Sequence of chain 1.A:
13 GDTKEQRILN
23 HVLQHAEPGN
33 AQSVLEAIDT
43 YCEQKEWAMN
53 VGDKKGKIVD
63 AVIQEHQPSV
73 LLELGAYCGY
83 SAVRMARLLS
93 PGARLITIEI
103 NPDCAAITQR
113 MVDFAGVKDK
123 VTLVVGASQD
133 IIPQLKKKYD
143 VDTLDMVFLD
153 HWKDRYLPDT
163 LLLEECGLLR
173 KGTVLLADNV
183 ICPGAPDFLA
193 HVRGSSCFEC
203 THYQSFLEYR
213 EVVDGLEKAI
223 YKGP

Binding-site contacts:
Ligand atom O3 contacts residue HIS153 of chain 1.A at 3.6 Å.
Ligand atom O6 contacts residue LEU209 of chain 1.A at 3.7 Å.
Ligand atom O3 contacts residue LYS155 of chain 1.A at 3.1 Å (salt-bridge).
Ligand atom C2 contacts residue LYS155 of chain 1.A at 3.5 Å.
Ligand atom O2 contacts residue ASN181 of chain 1.A at 2.9 Å (h-bond).
Ligand atom C6 contacts residue ASN181 of chain 1.A at 3.5 Å.
Ligand atom O4 contacts residue LYS155 of chain 1.A at 3.8 Å.
Ligand atom C1 contacts residue GLU210 of chain 1.A at 3.1 Å.
Ligand atom C3 contacts residue LYS155 of chain 1.A at 3.6 Å.
Ligand atom O5 contacts residue PRO185 of chain 1.A at 3.5 Å.
Ligand atom N2 contacts residue TRP49 of chain 1.A at 3.6 Å.
Ligand atom C6 contacts residue GLU210 of chain 1.A at 3.3 Å.
Ligand atom N2 contacts residue PRO185 of chain 1.A at 3.4 Å.
Ligand atom N1 contacts residue MET51 of chain 1.A at 3.7 Å.
Ligand atom C4 contacts residue PRO185 of chain 1.A at 3.8 Å (hydrophobic).
Ligand atom O3 contacts residue ASP152 of chain 1.A at 3.8 Å.
Ligand atom O2 contacts residue MG1 of chain 1.D at 2.1 Å.
Ligand atom O2 contacts residue LYS155 of chain 1.A at 2.9 Å (salt-bridge).
Ligand atom C5 contacts residue TRP49 of chain 1.A at 3.9 Å (hydrophobic).
Ligand atom O1 contacts residue MG1 of chain 1.D at 2.1 Å.
Ligand atom O2 contacts residue SFG1 of chain 1.E at 2.8 Å (h-bond).
Ligand atom O6 contacts residue PRO185 of chain 1.A at 3.8 Å.
Ligand atom N1 contacts residue SFG1 of chain 1.E at 3.8 Å.
Ligand atom O3 contacts residue TRP154 of chain 1.A at 3.6 Å.
Ligand atom O4 contacts residue TRP154 of chain 1.A at 3.4 Å.
Ligand atom C2 contacts residue ASN181 of chain 1.A at 3.2 Å.
Ligand atom C2 contacts residue MG1 of chain 1.D at 2.9 Å.
Ligand atom C2 contacts residue MET51 of chain 1.A at 3.9 Å (hydrophobic).
Ligand atom C2 contacts residue SFG1 of chain 1.E at 3.6 Å.
Ligand atom N1 contacts residue LYS155 of chain 1.A at 3.4 Å.
Ligand atom O3 contacts residue SFG1 of chain 1.E at 2.9 Å (h-bond).
Ligand atom O1 contacts residue ASP180 of chain 1.A at 3.3 Å (salt-bridge).
Ligand atom O2 contacts residue ASP152 of chain 1.A at 2.9 Å (salt-bridge).
Ligand atom O1 contacts residue ASN181 of chain 1.A at 2.8 Å (h-bond).
Ligand atom O6 contacts residue TRP49 of chain 1.A at 3.5 Å.
Ligand atom C5 contacts residue PRO185 of chain 1.A at 3.7 Å (hydrophobic).
Ligand atom O1 contacts residue GLU210 of chain 1.A at 2.4 Å (salt-bridge).
Ligand atom C1 contacts residue MG1 of chain 1.D at 2.9 Å.
Ligand atom O3 contacts residue MET51 of chain 1.A at 3.7 Å.
Ligand atom C1 contacts residue ASN181 of chain 1.A at 3.2 Å.

The protein below binds the small molecule below.
Small molecule (SMILES): O=[N+]([O-])c1cc(O)c(O)c([N+](=O)[O-])c1